The protein below binds the small molecule below.
Small molecule (SMILES): NCC(=O)O

Binding-site contacts:
Ligand atom C contacts residue TYR200 of chain 1.A at 4.1 Å (hydrophobic).
Ligand atom O contacts residue GLY198 of chain 1.A at 4.1 Å.
Ligand atom O contacts residue PHE130 of chain 1.A at 3.4 Å.
Ligand atom C contacts residue GLU240 of chain 1.A at 3.8 Å.
Ligand atom C contacts residue ARG155 of chain 1.A at 3.5 Å.
Ligand atom OXT contacts residue TYR200 of chain 1.A at 4.3 Å.
Ligand atom O contacts residue ARG155 of chain 1.A at 2.9 Å (salt-bridge).
Ligand atom OXT contacts residue GLU240 of chain 1.A at 4.1 Å.
Ligand atom N contacts residue GLU240 of chain 1.A at 2.8 Å (salt-bridge).
Ligand atom N contacts residue TRP266 of chain 1.A at 4.1 Å.
Ligand atom CA contacts residue TYR243 of chain 1.A at 3.8 Å (hydrophobic).
Ligand atom OXT contacts residue ASP148 of chain 1.A at 3.8 Å.
Ligand atom N contacts residue PHE130 of chain 1.A at 4.3 Å.
Ligand atom O contacts residue SER199 of chain 1.A at 3.6 Å.
Ligand atom CA contacts residue SER199 of chain 1.A at 4.3 Å.
Ligand atom C contacts residue SER199 of chain 1.A at 4.4 Å.
Ligand atom OXT contacts residue ARG155 of chain 1.A at 2.8 Å (salt-bridge).
Ligand atom OXT contacts residue PHE130 of chain 1.A at 3.7 Å.
Ligand atom O contacts residue TYR200 of chain 1.A at 3.0 Å (h-bond).
Ligand atom O contacts residue GLU240 of chain 1.A at 4.4 Å.
Ligand atom C contacts residue ASP148 of chain 1.A at 4.3 Å.
Ligand atom OXT contacts residue ALA150 of chain 1.A at 2.9 Å (h-bond).
Ligand atom OXT contacts residue ILE149 of chain 1.A at 3.9 Å.
Ligand atom CA contacts residue PHE130 of chain 1.A at 3.8 Å (hydrophobic).
Ligand atom N contacts residue TYR243 of chain 1.A at 2.7 Å (h-bond).
Ligand atom N contacts residue ALA150 of chain 1.A at 4.4 Å.
Ligand atom C contacts residue PHE130 of chain 1.A at 3.5 Å (hydrophobic).
Ligand atom N contacts residue ASP148 of chain 1.A at 2.8 Å (salt-bridge).
Ligand atom CA contacts residue ASP148 of chain 1.A at 3.9 Å.
Ligand atom C contacts residue ALA150 of chain 1.A at 4.1 Å (hydrophobic).
Ligand atom CA contacts residue GLU240 of chain 1.A at 3.2 Å.

Sequence of chain 1.A:
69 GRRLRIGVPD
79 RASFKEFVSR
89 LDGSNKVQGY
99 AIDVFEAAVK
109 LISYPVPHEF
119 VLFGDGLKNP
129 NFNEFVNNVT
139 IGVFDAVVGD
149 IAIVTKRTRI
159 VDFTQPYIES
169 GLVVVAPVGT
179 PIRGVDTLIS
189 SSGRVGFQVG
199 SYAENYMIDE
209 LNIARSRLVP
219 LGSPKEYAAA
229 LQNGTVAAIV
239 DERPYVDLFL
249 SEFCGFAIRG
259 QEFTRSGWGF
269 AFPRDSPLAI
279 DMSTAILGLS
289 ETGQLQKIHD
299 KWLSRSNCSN